Sequence of chain 48.E:
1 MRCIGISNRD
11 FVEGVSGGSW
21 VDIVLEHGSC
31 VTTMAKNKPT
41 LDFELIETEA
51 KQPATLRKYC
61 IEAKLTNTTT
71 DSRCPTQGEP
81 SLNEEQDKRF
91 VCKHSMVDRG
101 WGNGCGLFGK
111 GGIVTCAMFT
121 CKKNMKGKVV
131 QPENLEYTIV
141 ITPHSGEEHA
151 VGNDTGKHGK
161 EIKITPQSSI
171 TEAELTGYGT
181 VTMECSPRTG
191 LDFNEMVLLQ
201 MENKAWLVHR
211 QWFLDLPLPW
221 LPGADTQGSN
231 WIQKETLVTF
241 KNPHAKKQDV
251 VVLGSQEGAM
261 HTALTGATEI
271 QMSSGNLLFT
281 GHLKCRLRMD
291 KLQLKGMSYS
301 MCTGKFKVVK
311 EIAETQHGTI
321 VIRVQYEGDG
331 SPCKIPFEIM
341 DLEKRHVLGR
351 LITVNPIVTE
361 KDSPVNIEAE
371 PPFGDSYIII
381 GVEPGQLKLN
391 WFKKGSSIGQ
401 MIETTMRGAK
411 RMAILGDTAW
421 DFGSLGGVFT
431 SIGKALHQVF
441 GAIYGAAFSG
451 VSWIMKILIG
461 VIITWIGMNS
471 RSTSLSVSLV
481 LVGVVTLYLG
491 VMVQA

Sequence of chain 48.G:
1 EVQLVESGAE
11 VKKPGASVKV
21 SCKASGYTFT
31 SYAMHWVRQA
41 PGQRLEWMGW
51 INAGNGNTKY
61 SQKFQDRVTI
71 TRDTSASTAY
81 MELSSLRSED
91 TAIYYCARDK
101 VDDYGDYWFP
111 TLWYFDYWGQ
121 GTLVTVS

Binding-site contacts:
Ligand atom O3 contacts residue ASP66 of chain 48.G at 3.8 Å.
Ligand atom O4 contacts residue ASP66 of chain 48.G at 4.2 Å.
Ligand atom C3 contacts residue ASN67 of chain 48.E at 3.8 Å.
Ligand atom C3 contacts residue GLN65 of chain 48.G at 4.1 Å.
Ligand atom C6 contacts residue ASP66 of chain 48.G at 4.2 Å.
Ligand atom O5 contacts residue ASN67 of chain 48.E at 2.4 Å (h-bond).
Ligand atom C8 contacts residue ASN67 of chain 48.E at 3.6 Å.
Ligand atom C6 contacts residue GLN65 of chain 48.G at 4.1 Å.
Ligand atom C3 contacts residue ASP66 of chain 48.G at 4.3 Å.
Ligand atom C1 contacts residue ASN67 of chain 48.E at 1.4 Å.
Ligand atom C8 contacts residue GLN65 of chain 48.G at 3.5 Å.
Ligand atom O6 contacts residue ASP66 of chain 48.G at 2.8 Å (salt-bridge).
Ligand atom N2 contacts residue ASN67 of chain 48.E at 3.1 Å (h-bond).
Ligand atom C2 contacts residue ASN67 of chain 48.E at 2.5 Å.
Ligand atom O5 contacts residue TYR60 of chain 48.G at 3.5 Å.
Ligand atom O6 contacts residue GLN65 of chain 48.G at 4.2 Å.
Ligand atom O5 contacts residue GLN65 of chain 48.G at 3.9 Å.
Ligand atom C6 contacts residue TYR60 of chain 48.G at 3.8 Å (hydrophobic).
Ligand atom N2 contacts residue GLN65 of chain 48.G at 4.4 Å.
Ligand atom C5 contacts residue TYR60 of chain 48.G at 4.2 Å (hydrophobic).
Ligand atom O7 contacts residue ARG89 of chain 48.E at 4.0 Å.
Ligand atom C4 contacts residue ASN67 of chain 48.E at 4.2 Å.
Ligand atom C7 contacts residue ASN67 of chain 48.E at 3.6 Å.
Ligand atom O7 contacts residue ASN67 of chain 48.E at 4.1 Å.
Ligand atom C2 contacts residue GLN65 of chain 48.G at 3.4 Å.
Ligand atom C4 contacts residue ASP66 of chain 48.G at 3.8 Å.
Ligand atom O7 contacts residue MET118 of chain 48.E at 3.9 Å.
Ligand atom C5 contacts residue ASN67 of chain 48.E at 3.6 Å.
Ligand atom O3 contacts residue GLN65 of chain 48.G at 3.2 Å.
Ligand atom C1 contacts residue GLN65 of chain 48.G at 3.7 Å.
Ligand atom O3 contacts residue ASN67 of chain 48.E at 4.4 Å.

This protein binds this small molecule.
Small molecule (SMILES): CC(=O)N[C@@H]1[C@@H](O)[C@H](O)[C@@H](CO)O[C@H]1O